Sequence of chain 1.B:
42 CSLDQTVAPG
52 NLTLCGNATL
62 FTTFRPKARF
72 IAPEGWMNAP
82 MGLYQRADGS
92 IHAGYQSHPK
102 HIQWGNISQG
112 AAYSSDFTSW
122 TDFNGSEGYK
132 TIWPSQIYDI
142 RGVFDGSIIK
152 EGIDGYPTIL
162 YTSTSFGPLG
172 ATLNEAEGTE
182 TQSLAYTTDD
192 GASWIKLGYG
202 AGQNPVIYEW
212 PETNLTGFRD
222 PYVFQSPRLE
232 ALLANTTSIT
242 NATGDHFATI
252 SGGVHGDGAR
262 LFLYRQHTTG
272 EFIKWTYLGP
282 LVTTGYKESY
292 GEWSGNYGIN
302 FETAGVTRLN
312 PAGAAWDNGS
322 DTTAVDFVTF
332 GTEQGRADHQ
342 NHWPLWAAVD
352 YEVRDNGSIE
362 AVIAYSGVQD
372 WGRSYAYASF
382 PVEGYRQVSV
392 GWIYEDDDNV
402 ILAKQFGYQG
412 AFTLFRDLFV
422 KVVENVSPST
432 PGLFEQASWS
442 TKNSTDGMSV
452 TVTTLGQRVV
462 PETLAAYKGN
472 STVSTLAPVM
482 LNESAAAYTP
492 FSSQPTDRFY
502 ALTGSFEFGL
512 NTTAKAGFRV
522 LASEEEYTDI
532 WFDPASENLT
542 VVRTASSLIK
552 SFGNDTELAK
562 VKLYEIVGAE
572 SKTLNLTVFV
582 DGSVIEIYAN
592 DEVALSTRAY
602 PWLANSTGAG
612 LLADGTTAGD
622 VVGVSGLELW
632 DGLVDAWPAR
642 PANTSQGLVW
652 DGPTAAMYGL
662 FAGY

A protein and the small-molecule ligand that binds it are described below.
Small molecule (SMILES): CC(=O)N[C@@H]1[C@@H](O)[C@H](O)[C@@H](CO)O[C@H]1O

Binding-site contacts:
Ligand atom O5 contacts residue ASN242 of chain 1.B at 2.4 Å (h-bond).
Ligand atom N2 contacts residue ASN242 of chain 1.B at 2.8 Å (h-bond).
Ligand atom C4 contacts residue ASN242 of chain 1.B at 4.2 Å.
Ligand atom C5 contacts residue ASN242 of chain 1.B at 3.7 Å.
Ligand atom N2 contacts residue ILE240 of chain 1.B at 4.5 Å.
Ligand atom C8 contacts residue ASN242 of chain 1.B at 4.3 Å.
Ligand atom C2 contacts residue ASN242 of chain 1.B at 2.4 Å.
Ligand atom O7 contacts residue ASN242 of chain 1.B at 4.4 Å.
Ligand atom C3 contacts residue ASN242 of chain 1.B at 3.7 Å.
Ligand atom C1 contacts residue ASN242 of chain 1.B at 1.4 Å.
Ligand atom O7 contacts residue ILE240 of chain 1.B at 4.2 Å.
Ligand atom C7 contacts residue ASN242 of chain 1.B at 3.7 Å.